A small-molecule ligand and the protein it binds are described below.
Small molecule (SMILES): Cc1cc(N2CCOCC2)cc2[nH]c(-c3c(NC[C@@H](O)c4cccc(Cl)c4)cc[nH]c3=O)nc12

Binding-site contacts:
Ligand atom C26 contacts residue TRP84 of chain 1.B at 3.3 Å (hydrophobic).
Ligand atom C29 contacts residue GLU102 of chain 1.B at 3.8 Å.
Ligand atom C15 contacts residue TRP70 of chain 1.B at 3.8 Å (hydrophobic).
Ligand atom C08 contacts residue TRP77 of chain 1.B at 3.6 Å (hydrophobic).
Ligand atom C30 contacts residue TRP77 of chain 1.B at 4.0 Å (hydrophobic).
Ligand atom CL16 contacts residue ASP109 of chain 1.B at 4.1 Å.
Ligand atom C22 contacts residue TRP77 of chain 1.B at 3.9 Å (hydrophobic).
Ligand atom N03 contacts residue ASN81 of chain 1.B at 4.0 Å.
Ligand atom C33 contacts residue TRP77 of chain 1.B at 3.3 Å (hydrophobic).
Ligand atom C25 contacts residue TRP84 of chain 1.B at 4.0 Å (hydrophobic).
Ligand atom C28 contacts residue TRP84 of chain 1.B at 3.8 Å (hydrophobic).
Ligand atom O01 contacts residue ASN81 of chain 1.B at 2.9 Å (h-bond).
Ligand atom O27 contacts residue SER98 of chain 1.B at 3.6 Å.
Ligand atom C14 contacts residue TRP70 of chain 1.B at 3.7 Å (hydrophobic).
Ligand atom C06 contacts residue TRP77 of chain 1.B at 3.6 Å (hydrophobic).
Ligand atom O27 contacts residue TRP84 of chain 1.B at 4.0 Å.
Ligand atom N20 contacts residue TRP77 of chain 1.B at 3.5 Å.
Ligand atom N07 contacts residue TRP77 of chain 1.B at 3.4 Å (h-bond).
Ligand atom C17 contacts residue GLU105 of chain 1.B at 4.1 Å.
Ligand atom C02 contacts residue ASN81 of chain 1.B at 3.8 Å.
Ligand atom C21 contacts residue TRP77 of chain 1.B at 3.4 Å (hydrophobic).
Ligand atom N03 contacts residue TRP77 of chain 1.B at 4.0 Å.
Ligand atom C31 contacts residue TRP77 of chain 1.B at 3.4 Å (hydrophobic).
Ligand atom C28 contacts residue SER98 of chain 1.B at 3.8 Å.
Ligand atom C02 contacts residue TRP77 of chain 1.B at 4.0 Å (hydrophobic).
Ligand atom C32 contacts residue GLU105 of chain 1.B at 3.5 Å.
Ligand atom O10 contacts residue TRP77 of chain 1.B at 2.9 Å (h-bond).
Ligand atom C19 contacts residue TRP77 of chain 1.B at 3.5 Å (hydrophobic).
Ligand atom C22 contacts residue TRP84 of chain 1.B at 3.7 Å (hydrophobic).
Ligand atom C18 contacts residue TRP77 of chain 1.B at 3.7 Å (hydrophobic).
Ligand atom CL16 contacts residue TRP70 of chain 1.B at 3.8 Å.
Ligand atom C09 contacts residue GLU105 of chain 1.B at 3.4 Å.
Ligand atom O10 contacts residue GLU105 of chain 1.B at 2.8 Å (salt-bridge).
Ligand atom C05 contacts residue TRP77 of chain 1.B at 3.8 Å (hydrophobic).
Ligand atom CL16 contacts residue MET112 of chain 1.B at 3.8 Å.
Ligand atom C28 contacts residue GLU102 of chain 1.B at 4.0 Å.
Ligand atom N34 contacts residue TRP77 of chain 1.B at 3.5 Å.
Ligand atom C09 contacts residue TRP77 of chain 1.B at 3.9 Å (hydrophobic).
Ligand atom C32 contacts residue TRP77 of chain 1.B at 3.7 Å (hydrophobic).
Ligand atom C23 contacts residue TRP84 of chain 1.B at 4.0 Å (hydrophobic).

Sequence of chain 1.B:
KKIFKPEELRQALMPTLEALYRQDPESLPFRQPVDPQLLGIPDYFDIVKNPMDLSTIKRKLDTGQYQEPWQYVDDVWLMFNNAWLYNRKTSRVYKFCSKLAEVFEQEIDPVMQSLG